Binding-site contacts:
Ligand atom O4 contacts residue DA7 of chain 1.A at 3.1 Å (h-bond).
Ligand atom OP2 contacts residue SER109 of chain 1.C at 3.0 Å (h-bond).
Ligand atom N2 contacts residue DA2 of chain 1.A at 3.2 Å.
Ligand atom N4 contacts residue DG6 of chain 1.A at 2.7 Å (h-bond).
Ligand atom O4 contacts residue DA2 of chain 1.A at 3.3 Å (h-bond).
Ligand atom C2 contacts residue DA5 of chain 1.A at 3.4 Å.
Ligand atom OP1 contacts residue ARG254 of chain 1.C at 3.0 Å (salt-bridge).
Ligand atom O2 contacts residue DG6 of chain 1.A at 2.6 Å (h-bond).
Ligand atom N6 contacts residue DT3 of chain 1.A at 3.1 Å (h-bond).
Ligand atom OP1 contacts residue ALA110 of chain 1.C at 2.6 Å (h-bond).
Ligand atom N4 contacts residue DA5 of chain 1.A at 3.3 Å (h-bond).
Ligand atom C4 contacts residue DG6 of chain 1.A at 3.1 Å.
Ligand atom C2 contacts residue DA2 of chain 1.A at 3.4 Å.
Ligand atom C2 contacts residue DT3 of chain 1.A at 3.0 Å.
Ligand atom OP2 contacts residue PRO108 of chain 1.C at 3.3 Å (h-bond).
Ligand atom C2 contacts residue DT4 of chain 1.A at 2.8 Å.
Ligand atom C2 contacts residue DA7 of chain 1.A at 3.2 Å.
Ligand atom N3 contacts residue DA5 of chain 1.A at 2.5 Å (h-bond).
Ligand atom N3 contacts residue DA7 of chain 1.A at 2.9 Å (h-bond).
Ligand atom N3 contacts residue DA2 of chain 1.A at 2.7 Å (h-bond).
Ligand atom N6 contacts residue DA2 of chain 1.A at 3.1 Å (h-bond).
Ligand atom O4 contacts residue DA5 of chain 1.A at 2.5 Å (h-bond).
Ligand atom N1 contacts residue DT3 of chain 1.A at 2.8 Å (h-bond).
Ligand atom P contacts residue GLY107 of chain 1.C at 3.3 Å.
Ligand atom OP1 contacts residue GLY105 of chain 1.C at 2.9 Å (h-bond).
Ligand atom N2 contacts residue DC1 of chain 1.A at 2.8 Å (h-bond).
Ligand atom C4 contacts residue DA5 of chain 1.A at 3.1 Å.
Ligand atom C6 contacts residue DT4 of chain 1.A at 3.3 Å.
Ligand atom OP1 contacts residue K1 of chain 1.D at 2.4 Å.
Ligand atom O2 contacts residue DA2 of chain 1.A at 3.1 Å.
Ligand atom N1 contacts residue DT4 of chain 1.A at 2.2 Å (h-bond).
Ligand atom N3 contacts residue DG6 of chain 1.A at 2.6 Å (h-bond).
Ligand atom OP1 contacts residue ILE106 of chain 1.C at 3.4 Å (h-bond).
Ligand atom O2 contacts residue DG6 of chain 1.A at 2.9 Å (h-bond).
Ligand atom N6 contacts residue DT4 of chain 1.A at 2.7 Å (h-bond).
Ligand atom C2 contacts residue DG6 of chain 1.A at 3.0 Å.
Ligand atom O2 contacts residue DA7 of chain 1.A at 2.7 Å (h-bond).
Ligand atom N1 contacts residue DC1 of chain 1.A at 3.3 Å (h-bond).
Ligand atom OP1 contacts residue GLY107 of chain 1.C at 3.2 Å (h-bond).
Ligand atom O5' contacts residue GLY107 of chain 1.C at 2.8 Å.

Sequence of chain 1.C:
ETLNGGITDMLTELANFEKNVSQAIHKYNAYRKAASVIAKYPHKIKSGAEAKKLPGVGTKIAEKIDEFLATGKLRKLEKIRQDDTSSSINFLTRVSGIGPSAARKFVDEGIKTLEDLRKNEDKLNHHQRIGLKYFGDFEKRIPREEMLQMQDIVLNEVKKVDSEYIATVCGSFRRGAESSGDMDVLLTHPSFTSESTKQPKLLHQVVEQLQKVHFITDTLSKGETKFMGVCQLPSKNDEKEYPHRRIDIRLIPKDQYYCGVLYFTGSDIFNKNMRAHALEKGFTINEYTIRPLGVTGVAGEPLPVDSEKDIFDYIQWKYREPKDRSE

The small molecule below binds the protein below.
Small molecule (SMILES): Cc1cn([C@H]2C[C@H](O[P](=O)(O)OC[C@H]3O[C@@H](n4cnc5c(N)ncnc54)C[C@@H]3O[P](=O)(O)OC[C@H]3O[C@@H](n4cnc5c(N)ncnc54)C[C@@H]3O[P](=O)(O)OC[C@H]3O[C@@H](n4cc(C)c(=O)[nH]c4=O)C[C@@H]3O[P](=O)(O)OC[C@H]3O[C@@H](n4cnc5c(=O)nc(N)[nH]c54)C[C@@H]3O)[C@@H](CO[P](=O)(O)O[C@H]3C[C@H](n4ccc(N)nc4=O)O[C@@H]3CO[P](=O)(O)O[C@H]3C[C@]4(O[C@@H]3COP(=O)(O)O)c3c(C)c(=O)[nH]c(=O)n34)O2)c(=O)[nH]c1=O